Binding-site contacts:
Ligand atom CA contacts residue THR235 of chain 1.X at 3.6 Å.
Ligand atom N contacts residue THR235 of chain 1.X at 3.5 Å (h-bond).
Ligand atom O contacts residue ASN227 of chain 1.X at 3.6 Å.
Ligand atom CB contacts residue LEU286 of chain 1.X at 3.9 Å (hydrophobic).
Ligand atom N contacts residue THR235 of chain 1.X at 3.9 Å.
Ligand atom C contacts residue THR235 of chain 1.X at 3.6 Å.
Ligand atom CB contacts residue HIS277 of chain 1.X at 3.7 Å.
Ligand atom CA contacts residue ASN227 of chain 1.X at 3.7 Å.
Ligand atom CG2 contacts residue GLU236 of chain 1.X at 3.3 Å.
Ligand atom CB contacts residue ASP233 of chain 1.X at 3.0 Å.
Ligand atom CG2 contacts residue HIS277 of chain 1.X at 3.3 Å.
Ligand atom CD contacts residue TYR273 of chain 1.X at 3.3 Å (hydrophobic).
Ligand atom CB contacts residue TYR238 of chain 1.X at 3.6 Å (hydrophobic).
Ligand atom O contacts residue ASN281 of chain 1.X at 2.6 Å (h-bond).
Ligand atom C contacts residue ASN227 of chain 1.X at 3.5 Å.
Ligand atom CD1 contacts residue TYR91 of chain 1.X at 3.9 Å (hydrophobic).
Ligand atom C contacts residue LEU286 of chain 1.X at 3.8 Å (hydrophobic).
Ligand atom C contacts residue ASN281 of chain 1.X at 3.8 Å.
Ligand atom O contacts residue THR235 of chain 1.X at 3.1 Å (h-bond).
Ligand atom CG1 contacts residue VAL280 of chain 1.X at 4.0 Å (hydrophobic).
Ligand atom O contacts residue LEU286 of chain 1.X at 3.2 Å.
Ligand atom O contacts residue THR235 of chain 1.X at 3.0 Å (h-bond).
Ligand atom CD1 contacts residue TYR94 of chain 1.X at 3.5 Å (hydrophobic).
Ligand atom CG contacts residue HIS277 of chain 1.X at 3.8 Å.
Ligand atom C contacts residue THR235 of chain 1.X at 3.6 Å.
Ligand atom CG contacts residue ASP233 of chain 1.X at 3.0 Å.
Ligand atom CD contacts residue HIS277 of chain 1.X at 3.9 Å.
Ligand atom CG1 contacts residue TYR94 of chain 1.X at 3.8 Å (hydrophobic).
Ligand atom CG2 contacts residue ASN281 of chain 1.X at 3.6 Å.
Ligand atom N contacts residue TYR273 of chain 1.X at 3.9 Å.
Ligand atom CG2 contacts residue LEU286 of chain 1.X at 3.7 Å (hydrophobic).
Ligand atom O contacts residue LYS234 of chain 1.X at 3.6 Å.
Ligand atom CG contacts residue LYS234 of chain 1.X at 3.3 Å.
Ligand atom CG contacts residue TYR273 of chain 1.X at 3.6 Å (hydrophobic).
Ligand atom O contacts residue HIS277 of chain 1.X at 3.4 Å.
Ligand atom CG2 contacts residue PHE278 of chain 1.X at 3.7 Å (hydrophobic).
Ligand atom O contacts residue TYR94 of chain 1.X at 2.9 Å.
Ligand atom C contacts residue TYR94 of chain 1.X at 4.0 Å (hydrophobic).
Ligand atom N contacts residue ASN227 of chain 1.X at 3.0 Å (h-bond).
Ligand atom C contacts residue THR235 of chain 1.X at 3.6 Å.

The protein below binds the small molecule below.
Small molecule (SMILES): CC[C@H](C)[C@H](NC(=O)[C@H](CO)NC(=O)[C@H](CCCN=C(N)N)NC(=O)[C@@H](NC(=O)[C@@H]1CCCN1C(=O)[C@@H]1CCCN1C(=O)[C@H](C)N)C(C)C)C(=O)N[C@H](C=O)Cc1ccc(O)cc1

Sequence of chain 1.X:
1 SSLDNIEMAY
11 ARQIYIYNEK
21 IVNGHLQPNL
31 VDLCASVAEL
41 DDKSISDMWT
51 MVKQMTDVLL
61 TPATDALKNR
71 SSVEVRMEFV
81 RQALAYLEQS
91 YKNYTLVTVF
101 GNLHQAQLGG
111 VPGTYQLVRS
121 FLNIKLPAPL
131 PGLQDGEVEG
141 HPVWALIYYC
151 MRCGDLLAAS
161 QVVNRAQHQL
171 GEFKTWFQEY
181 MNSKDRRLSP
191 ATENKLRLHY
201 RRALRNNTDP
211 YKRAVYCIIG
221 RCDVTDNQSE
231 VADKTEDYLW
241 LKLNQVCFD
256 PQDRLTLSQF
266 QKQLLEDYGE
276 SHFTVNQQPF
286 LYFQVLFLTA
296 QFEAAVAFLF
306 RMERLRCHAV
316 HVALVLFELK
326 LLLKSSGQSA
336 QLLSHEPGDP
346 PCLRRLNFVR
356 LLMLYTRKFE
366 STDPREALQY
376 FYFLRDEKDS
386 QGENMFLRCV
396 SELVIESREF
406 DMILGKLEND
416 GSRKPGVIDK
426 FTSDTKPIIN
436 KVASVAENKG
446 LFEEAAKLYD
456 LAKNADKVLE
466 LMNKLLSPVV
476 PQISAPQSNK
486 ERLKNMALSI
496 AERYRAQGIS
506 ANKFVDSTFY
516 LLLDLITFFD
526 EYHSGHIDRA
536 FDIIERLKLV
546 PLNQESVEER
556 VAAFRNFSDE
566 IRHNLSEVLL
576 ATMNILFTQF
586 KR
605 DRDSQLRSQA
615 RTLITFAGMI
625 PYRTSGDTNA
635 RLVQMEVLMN